This protein binds this small molecule.
Small molecule (SMILES): CC(=O)N[C@@H]1[C@@H](O)[C@H](O)[C@@H](CO)O[C@H]1O

Sequence of chain 1.A:
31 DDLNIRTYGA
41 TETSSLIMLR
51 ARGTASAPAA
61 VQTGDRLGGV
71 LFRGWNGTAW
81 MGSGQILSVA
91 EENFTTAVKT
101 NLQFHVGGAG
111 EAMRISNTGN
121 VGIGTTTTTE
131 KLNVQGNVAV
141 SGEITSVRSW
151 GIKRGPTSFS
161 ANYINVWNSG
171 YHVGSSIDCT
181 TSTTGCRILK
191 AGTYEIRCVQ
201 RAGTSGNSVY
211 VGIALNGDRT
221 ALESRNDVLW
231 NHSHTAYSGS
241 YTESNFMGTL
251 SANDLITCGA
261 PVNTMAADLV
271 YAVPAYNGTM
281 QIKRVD

Binding-site contacts:
Ligand atom O3 contacts residue TYR210 of chain 1.A at 4.4 Å.
Ligand atom C6 contacts residue ARG219 of chain 1.A at 4.0 Å.
Ligand atom O4 contacts residue ARG219 of chain 1.A at 3.1 Å (salt-bridge).
Ligand atom C7 contacts residue ARG201 of chain 1.C at 3.8 Å.
Ligand atom O4 contacts residue HIS232 of chain 1.A at 2.9 Å (h-bond).
Ligand atom C4 contacts residue ARG219 of chain 1.A at 4.1 Å.
Ligand atom C3 contacts residue HIS234 of chain 1.A at 3.6 Å.
Ligand atom C4 contacts residue TYR210 of chain 1.A at 4.5 Å (hydrophobic).
Ligand atom N2 contacts residue HIS234 of chain 1.A at 3.5 Å (h-bond).
Ligand atom C2 contacts residue HIS234 of chain 1.A at 4.2 Å.
Ligand atom C3 contacts residue TYR210 of chain 1.A at 4.3 Å (hydrophobic).
Ligand atom C6 contacts residue TYR276 of chain 1.C at 3.7 Å (hydrophobic).
Ligand atom C4 contacts residue TYR276 of chain 1.C at 3.9 Å (hydrophobic).
Ligand atom O3 contacts residue HIS232 of chain 1.A at 3.3 Å (h-bond).
Ligand atom C5 contacts residue TYR210 of chain 1.A at 4.5 Å (hydrophobic).
Ligand atom O4 contacts residue TYR276 of chain 1.C at 4.0 Å.
Ligand atom O4 contacts residue TYR210 of chain 1.A at 3.9 Å.
Ligand atom C3 contacts residue ARG201 of chain 1.C at 4.3 Å.
Ligand atom O7 contacts residue HIS234 of chain 1.A at 4.2 Å.
Ligand atom O3 contacts residue ARG201 of chain 1.C at 3.1 Å (salt-bridge).
Ligand atom C5 contacts residue TYR276 of chain 1.C at 4.2 Å (hydrophobic).
Ligand atom C8 contacts residue ARG201 of chain 1.C at 4.5 Å.
Ligand atom O3 contacts residue HIS234 of chain 1.A at 2.6 Å (h-bond).
Ligand atom O7 contacts residue ARG201 of chain 1.C at 3.3 Å (salt-bridge).
Ligand atom C4 contacts residue HIS232 of chain 1.A at 4.0 Å.
Ligand atom C7 contacts residue HIS234 of chain 1.A at 3.5 Å.
Ligand atom O5 contacts residue TYR276 of chain 1.C at 4.2 Å.
Ligand atom C8 contacts residue HIS234 of chain 1.A at 3.3 Å.
Ligand atom N2 contacts residue ARG201 of chain 1.C at 4.5 Å.
Ligand atom C3 contacts residue HIS232 of chain 1.A at 4.0 Å.
Ligand atom O6 contacts residue ARG219 of chain 1.A at 3.3 Å (salt-bridge).

Sequence of chain 1.C:
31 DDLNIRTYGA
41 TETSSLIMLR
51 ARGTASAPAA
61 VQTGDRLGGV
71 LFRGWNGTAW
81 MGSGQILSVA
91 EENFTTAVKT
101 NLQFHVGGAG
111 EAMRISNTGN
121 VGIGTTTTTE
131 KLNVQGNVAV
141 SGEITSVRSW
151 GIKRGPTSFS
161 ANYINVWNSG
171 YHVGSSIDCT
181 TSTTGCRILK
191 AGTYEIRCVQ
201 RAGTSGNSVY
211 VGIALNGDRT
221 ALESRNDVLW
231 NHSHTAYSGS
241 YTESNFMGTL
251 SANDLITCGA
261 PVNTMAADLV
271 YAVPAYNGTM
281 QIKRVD